Binding-site contacts:
Ligand atom C8 contacts residue LYS195 of chain 1.A at 4.2 Å.
Ligand atom C1 contacts residue ASN237 of chain 1.A at 3.8 Å.
Ligand atom C2 contacts residue ASN329 of chain 1.A at 2.4 Å.
Ligand atom N2 contacts residue TRP236 of chain 1.A at 4.3 Å.
Ligand atom O6 contacts residue VAL328 of chain 1.A at 4.2 Å.
Ligand atom C1 contacts residue ASN329 of chain 1.A at 1.5 Å.
Ligand atom O7 contacts residue ASN329 of chain 1.A at 4.0 Å.
Ligand atom C5 contacts residue VAL328 of chain 1.A at 4.2 Å (hydrophobic).
Ligand atom C7 contacts residue TRP236 of chain 1.A at 3.5 Å (hydrophobic).
Ligand atom N2 contacts residue ASN329 of chain 1.A at 2.9 Å (h-bond).
Ligand atom O5 contacts residue ASN329 of chain 1.A at 2.3 Å (h-bond).
Ligand atom C8 contacts residue TRP236 of chain 1.A at 3.8 Å (hydrophobic).
Ligand atom C7 contacts residue ASN329 of chain 1.A at 3.6 Å.
Ligand atom O5 contacts residue VAL328 of chain 1.A at 3.6 Å.
Ligand atom C2 contacts residue ASN237 of chain 1.A at 3.9 Å.
Ligand atom C3 contacts residue ASN329 of chain 1.A at 3.8 Å.
Ligand atom C7 contacts residue ASN237 of chain 1.A at 4.3 Å.
Ligand atom C5 contacts residue ASN329 of chain 1.A at 3.6 Å.
Ligand atom C1 contacts residue VAL328 of chain 1.A at 4.1 Å (hydrophobic).
Ligand atom O7 contacts residue ASN237 of chain 1.A at 3.2 Å (h-bond).
Ligand atom C4 contacts residue ASN329 of chain 1.A at 4.2 Å.
Ligand atom O7 contacts residue TRP236 of chain 1.A at 3.1 Å (h-bond).
Ligand atom C6 contacts residue VAL328 of chain 1.A at 4.2 Å (hydrophobic).
Ligand atom O5 contacts residue ASN237 of chain 1.A at 3.8 Å.

Sequence of chain 1.A:
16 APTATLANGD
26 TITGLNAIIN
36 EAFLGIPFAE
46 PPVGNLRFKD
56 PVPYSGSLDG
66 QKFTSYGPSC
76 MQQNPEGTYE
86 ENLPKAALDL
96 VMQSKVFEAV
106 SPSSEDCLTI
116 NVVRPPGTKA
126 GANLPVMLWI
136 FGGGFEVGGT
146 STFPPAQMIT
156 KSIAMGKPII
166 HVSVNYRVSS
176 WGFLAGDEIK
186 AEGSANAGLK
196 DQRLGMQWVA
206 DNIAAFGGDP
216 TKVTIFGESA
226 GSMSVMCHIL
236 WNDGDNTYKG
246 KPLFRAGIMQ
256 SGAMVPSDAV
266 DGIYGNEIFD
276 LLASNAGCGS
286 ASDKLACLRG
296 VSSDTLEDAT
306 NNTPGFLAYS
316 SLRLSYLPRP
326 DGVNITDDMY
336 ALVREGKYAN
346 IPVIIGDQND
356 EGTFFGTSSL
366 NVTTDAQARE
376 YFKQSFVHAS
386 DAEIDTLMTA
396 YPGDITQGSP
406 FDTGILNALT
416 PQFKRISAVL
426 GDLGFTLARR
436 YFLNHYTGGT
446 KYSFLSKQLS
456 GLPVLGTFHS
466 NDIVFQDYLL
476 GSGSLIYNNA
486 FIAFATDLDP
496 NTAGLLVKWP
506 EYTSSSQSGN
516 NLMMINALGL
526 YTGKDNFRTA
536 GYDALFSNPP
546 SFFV

This small molecule binds to this protein.
Small molecule (SMILES): CC(=O)N[C@@H]1[C@@H](O)[C@H](O)[C@@H](CO)O[C@H]1O